The small molecule below binds the protein below.
Small molecule (SMILES): CC(=O)N[C@@H]1[C@@H](O)[C@H](O)[C@@H](CO)O[C@H]1O

Binding-site contacts:
Ligand atom C1 contacts residue ASN154 of chain 4.E at 1.4 Å.
Ligand atom C8 contacts residue ASN154 of chain 4.E at 4.0 Å.
Ligand atom C3 contacts residue ASN154 of chain 4.E at 3.8 Å.
Ligand atom C4 contacts residue ASN154 of chain 4.E at 4.2 Å.
Ligand atom O5 contacts residue ASN154 of chain 4.E at 2.4 Å (h-bond).
Ligand atom C2 contacts residue ASN154 of chain 4.E at 2.5 Å.
Ligand atom O5 contacts residue SER157 of chain 4.E at 3.9 Å.
Ligand atom C1 contacts residue SER157 of chain 4.E at 4.2 Å.
Ligand atom C7 contacts residue ASN154 of chain 4.E at 3.6 Å.
Ligand atom C5 contacts residue ASN154 of chain 4.E at 3.6 Å.
Ligand atom C1 contacts residue SER156 of chain 4.E at 4.5 Å.
Ligand atom O7 contacts residue ASN154 of chain 4.E at 4.0 Å.
Ligand atom N2 contacts residue ASN154 of chain 4.E at 2.9 Å (h-bond).

Sequence of chain 4.E:
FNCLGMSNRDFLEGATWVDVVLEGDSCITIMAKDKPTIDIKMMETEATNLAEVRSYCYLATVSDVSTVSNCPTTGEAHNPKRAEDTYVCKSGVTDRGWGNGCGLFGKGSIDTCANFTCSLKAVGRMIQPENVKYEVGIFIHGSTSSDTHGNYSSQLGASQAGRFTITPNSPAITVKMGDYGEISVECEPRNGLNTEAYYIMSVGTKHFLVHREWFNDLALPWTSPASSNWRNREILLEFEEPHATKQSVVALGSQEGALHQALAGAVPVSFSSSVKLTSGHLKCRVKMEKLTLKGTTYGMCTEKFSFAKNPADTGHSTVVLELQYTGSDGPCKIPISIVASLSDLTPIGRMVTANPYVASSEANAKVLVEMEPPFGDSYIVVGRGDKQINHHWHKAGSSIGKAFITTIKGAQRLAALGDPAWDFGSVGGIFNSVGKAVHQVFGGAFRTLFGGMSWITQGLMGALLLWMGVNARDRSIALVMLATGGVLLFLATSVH